Sequence of chain 1.I:
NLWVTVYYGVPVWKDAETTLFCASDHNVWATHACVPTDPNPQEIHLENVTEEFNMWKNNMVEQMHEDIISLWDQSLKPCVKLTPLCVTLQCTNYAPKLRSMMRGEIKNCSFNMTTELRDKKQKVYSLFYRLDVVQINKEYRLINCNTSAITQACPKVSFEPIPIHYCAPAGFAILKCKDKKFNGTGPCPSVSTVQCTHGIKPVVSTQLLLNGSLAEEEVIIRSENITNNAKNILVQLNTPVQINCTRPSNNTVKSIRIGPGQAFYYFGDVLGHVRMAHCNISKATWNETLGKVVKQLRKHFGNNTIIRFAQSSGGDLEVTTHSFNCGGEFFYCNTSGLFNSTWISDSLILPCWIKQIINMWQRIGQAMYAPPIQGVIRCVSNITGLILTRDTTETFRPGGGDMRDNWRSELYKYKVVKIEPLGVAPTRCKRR

A protein and the small-molecule ligand that binds it are described below.
Small molecule (SMILES): CC(=O)N[C@@H]1[C@@H](O)[C@H](O)[C@@H](CO)O[C@H]1O

Binding-site contacts:
Ligand atom O5 contacts residue ASN122 of chain 1.I at 2.4 Å (h-bond).
Ligand atom C8 contacts residue PHE121 of chain 1.I at 3.6 Å (hydrophobic).
Ligand atom O7 contacts residue ASN122 of chain 1.I at 3.7 Å.
Ligand atom C8 contacts residue LYS133 of chain 1.I at 4.5 Å.
Ligand atom C5 contacts residue ASN122 of chain 1.I at 3.6 Å.
Ligand atom C7 contacts residue ASN122 of chain 1.I at 3.4 Å.
Ligand atom C4 contacts residue ASN122 of chain 1.I at 4.1 Å.
Ligand atom C8 contacts residue SER120 of chain 1.I at 3.4 Å.
Ligand atom C1 contacts residue ASN122 of chain 1.I at 1.4 Å.
Ligand atom N2 contacts residue ASN122 of chain 1.I at 2.8 Å (h-bond).
Ligand atom C3 contacts residue ASN122 of chain 1.I at 3.6 Å.
Ligand atom C2 contacts residue ASN122 of chain 1.I at 2.3 Å.
Ligand atom C7 contacts residue PHE121 of chain 1.I at 4.4 Å (hydrophobic).
Ligand atom C8 contacts residue ASN122 of chain 1.I at 3.9 Å.